Sequence of chain 2.A:
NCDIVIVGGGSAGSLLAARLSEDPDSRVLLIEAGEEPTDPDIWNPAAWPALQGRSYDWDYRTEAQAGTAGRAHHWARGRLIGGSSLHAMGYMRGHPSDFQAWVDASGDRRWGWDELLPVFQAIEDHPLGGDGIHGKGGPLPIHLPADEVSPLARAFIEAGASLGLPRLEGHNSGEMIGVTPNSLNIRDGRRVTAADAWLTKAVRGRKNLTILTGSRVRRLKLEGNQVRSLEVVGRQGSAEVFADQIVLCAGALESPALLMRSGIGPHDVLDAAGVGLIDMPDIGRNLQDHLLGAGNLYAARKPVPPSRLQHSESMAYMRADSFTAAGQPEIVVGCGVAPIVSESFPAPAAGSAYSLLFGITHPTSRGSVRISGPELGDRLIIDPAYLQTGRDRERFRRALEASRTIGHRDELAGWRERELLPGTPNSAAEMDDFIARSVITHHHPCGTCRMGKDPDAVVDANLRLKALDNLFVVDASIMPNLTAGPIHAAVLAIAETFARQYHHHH

Binding-site contacts:
Ligand atom C6 contacts residue HIS444 of chain 2.A at 4.2 Å.
Ligand atom C4A contacts residue HIS446 of chain 2.A at 4.1 Å.
Ligand atom N4 contacts residue HIS446 of chain 2.A at 2.7 Å (h-bond).
Ligand atom O5 contacts residue PRO488 of chain 2.A at 3.8 Å.
Ligand atom N1 contacts residue LEU294 of chain 2.A at 4.1 Å.
Ligand atom C5 contacts residue ALA89 of chain 2.A at 3.6 Å (hydrophobic).
Ligand atom C6 contacts residue SER314 of chain 2.A at 3.0 Å.
Ligand atom C5 contacts residue HIS444 of chain 2.A at 3.7 Å.
Ligand atom C2 contacts residue LEU294 of chain 2.A at 4.2 Å (hydrophobic).
Ligand atom C4A contacts residue ALA89 of chain 2.A at 3.4 Å (hydrophobic).
Ligand atom C4 contacts residue FAD1 of chain 2.B at 4.2 Å.
Ligand atom C3 contacts residue HIS444 of chain 2.A at 3.3 Å.
Ligand atom N4 contacts residue FAD1 of chain 2.B at 3.4 Å.
Ligand atom C2 contacts residue HIS444 of chain 2.A at 3.8 Å.
Ligand atom O3 contacts residue HIS444 of chain 2.A at 2.8 Å (h-bond).
Ligand atom C4A contacts residue HIS444 of chain 2.A at 3.6 Å.
Ligand atom O3 contacts residue FAD1 of chain 2.B at 4.2 Å.
Ligand atom O5 contacts residue FAD1 of chain 2.B at 3.5 Å (h-bond).
Ligand atom C3 contacts residue TRP48 of chain 2.A at 4.2 Å (hydrophobic).
Ligand atom C5A contacts residue SER314 of chain 2.A at 3.9 Å.
Ligand atom N1 contacts residue TRP48 of chain 2.A at 4.2 Å.
Ligand atom C5 contacts residue SER314 of chain 2.A at 4.0 Å.
Ligand atom O5 contacts residue GLY91 of chain 2.A at 4.2 Å.
Ligand atom C2A contacts residue TRP48 of chain 2.A at 4.0 Å (hydrophobic).
Ligand atom C5A contacts residue GLN312 of chain 2.A at 4.1 Å.
Ligand atom N4 contacts residue HIS444 of chain 2.A at 3.0 Å (h-bond).
Ligand atom C4 contacts residue HIS444 of chain 2.A at 3.2 Å.
Ligand atom C4 contacts residue ALA89 of chain 2.A at 3.5 Å (hydrophobic).
Ligand atom N4 contacts residue PRO488 of chain 2.A at 4.2 Å.
Ligand atom O5 contacts residue ALA89 of chain 2.A at 4.2 Å.
Ligand atom C5A contacts residue ALA89 of chain 2.A at 3.8 Å (hydrophobic).
Ligand atom N1 contacts residue HIS444 of chain 2.A at 4.2 Å.
Ligand atom C4A contacts residue FAD1 of chain 2.B at 3.0 Å.
Ligand atom C2 contacts residue TRP48 of chain 2.A at 3.9 Å (hydrophobic).
Ligand atom O3 contacts residue HIS445 of chain 2.A at 3.1 Å (h-bond).
Ligand atom N1 contacts residue SER314 of chain 2.A at 3.9 Å.
Ligand atom C2A contacts residue LEU294 of chain 2.A at 4.2 Å (hydrophobic).
Ligand atom C5A contacts residue FAD1 of chain 2.B at 4.2 Å.
Ligand atom C3 contacts residue ALA89 of chain 2.A at 4.2 Å (hydrophobic).
Ligand atom C2A contacts residue HIS445 of chain 2.A at 4.1 Å.

This protein binds this small molecule.
Small molecule (SMILES): Cc1ncc(CO)c(CN)c1O